Sequence of chain 1.D:
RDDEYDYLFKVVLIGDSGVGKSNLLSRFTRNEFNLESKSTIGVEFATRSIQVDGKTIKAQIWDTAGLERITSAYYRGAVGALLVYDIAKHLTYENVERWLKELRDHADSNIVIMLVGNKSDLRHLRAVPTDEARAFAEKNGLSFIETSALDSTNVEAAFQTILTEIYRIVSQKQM

Sequence of chain 1.E:
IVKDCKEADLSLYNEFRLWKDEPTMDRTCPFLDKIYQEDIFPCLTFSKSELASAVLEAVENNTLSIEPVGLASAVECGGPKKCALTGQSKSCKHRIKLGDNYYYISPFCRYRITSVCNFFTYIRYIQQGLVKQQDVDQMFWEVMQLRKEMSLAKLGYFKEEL

Binding-site contacts:
Ligand atom O1B contacts residue GLY24 of chain 1.D at 3.1 Å (h-bond).
Ligand atom PG contacts residue MG1 of chain 1.BA at 3.0 Å.
Ligand atom C2 contacts residue ASP128 of chain 1.D at 3.2 Å.
Ligand atom O3G contacts residue SER26 of chain 1.D at 3.5 Å (h-bond).
Ligand atom N7 contacts residue ASN125 of chain 1.D at 3.5 Å (h-bond).
Ligand atom O6 contacts residue LEU157 of chain 1.D at 3.2 Å (h-bond).
Ligand atom O2G contacts residue GLY70 of chain 1.D at 2.9 Å (h-bond).
Ligand atom O2G contacts residue LYS25 of chain 1.D at 2.5 Å (salt-bridge).
Ligand atom O1A contacts residue ASN27 of chain 1.D at 2.7 Å (h-bond).
Ligand atom O6 contacts residue LYS126 of chain 1.D at 3.5 Å.
Ligand atom O2B contacts residue SER26 of chain 1.D at 2.8 Å (h-bond).
Ligand atom N1 contacts residue ASP128 of chain 1.D at 2.2 Å (salt-bridge).
Ligand atom O6 contacts residue ASP128 of chain 1.D at 3.0 Å (salt-bridge).
Ligand atom C6 contacts residue ASP128 of chain 1.D at 3.1 Å.
Ligand atom O1A contacts residue GLY24 of chain 1.D at 3.1 Å.
Ligand atom O2B contacts residue MG1 of chain 1.BA at 2.2 Å.
Ligand atom N2 contacts residue TYR158 of chain 1.E at 3.4 Å (h-bond).
Ligand atom N2 contacts residue LEU157 of chain 1.D at 3.3 Å.
Ligand atom C2 contacts residue LEU157 of chain 1.D at 3.4 Å (hydrophobic).
Ligand atom O6 contacts residue SER155 of chain 1.D at 3.1 Å (h-bond).
Ligand atom O2' contacts residue LEU39 of chain 1.D at 2.9 Å (h-bond).
Ligand atom O4' contacts residue LYS126 of chain 1.D at 3.3 Å (salt-bridge).
Ligand atom O2' contacts residue ASN38 of chain 1.D at 2.9 Å (h-bond).
Ligand atom N2 contacts residue ASP128 of chain 1.D at 2.8 Å (salt-bridge).
Ligand atom N1 contacts residue LEU157 of chain 1.D at 3.5 Å.
Ligand atom O3A contacts residue GLY24 of chain 1.D at 3.2 Å (h-bond).
Ligand atom O1G contacts residue SER21 of chain 1.D at 2.9 Å (h-bond).
Ligand atom O6 contacts residue ALA156 of chain 1.D at 3.0 Å (h-bond).
Ligand atom O3G contacts residue THR44 of chain 1.D at 2.4 Å (h-bond).
Ligand atom PB contacts residue MG1 of chain 1.BA at 3.3 Å.
Ligand atom O2' contacts residue PHE37 of chain 1.D at 3.4 Å.
Ligand atom N3B contacts residue GLY22 of chain 1.D at 3.1 Å (h-bond).
Ligand atom O2A contacts residue SER41 of chain 1.D at 3.2 Å (h-bond).
Ligand atom O1B contacts residue LYS25 of chain 1.D at 2.8 Å (salt-bridge).
Ligand atom O3' contacts residue LEU39 of chain 1.D at 2.8 Å (h-bond).
Ligand atom O3G contacts residue MG1 of chain 1.BA at 1.9 Å.
Ligand atom O1G contacts residue GLY70 of chain 1.D at 3.5 Å (h-bond).
Ligand atom O2G contacts residue MG1 of chain 1.BA at 3.4 Å.
Ligand atom O1G contacts residue SER43 of chain 1.D at 3.0 Å (h-bond).
Ligand atom N2 contacts residue LEU129 of chain 1.D at 3.2 Å.

A protein and the small-molecule ligand that binds it are described below.
Small molecule (SMILES): Nc1nc2c(ncn2[C@@H]2O[C@H](CO[P](=O)(O)O[P](=O)(O)NP(=O)(O)O)[C@@H](O)[C@H]2O)c(=O)[nH]1